Sequence of chain 1.A:
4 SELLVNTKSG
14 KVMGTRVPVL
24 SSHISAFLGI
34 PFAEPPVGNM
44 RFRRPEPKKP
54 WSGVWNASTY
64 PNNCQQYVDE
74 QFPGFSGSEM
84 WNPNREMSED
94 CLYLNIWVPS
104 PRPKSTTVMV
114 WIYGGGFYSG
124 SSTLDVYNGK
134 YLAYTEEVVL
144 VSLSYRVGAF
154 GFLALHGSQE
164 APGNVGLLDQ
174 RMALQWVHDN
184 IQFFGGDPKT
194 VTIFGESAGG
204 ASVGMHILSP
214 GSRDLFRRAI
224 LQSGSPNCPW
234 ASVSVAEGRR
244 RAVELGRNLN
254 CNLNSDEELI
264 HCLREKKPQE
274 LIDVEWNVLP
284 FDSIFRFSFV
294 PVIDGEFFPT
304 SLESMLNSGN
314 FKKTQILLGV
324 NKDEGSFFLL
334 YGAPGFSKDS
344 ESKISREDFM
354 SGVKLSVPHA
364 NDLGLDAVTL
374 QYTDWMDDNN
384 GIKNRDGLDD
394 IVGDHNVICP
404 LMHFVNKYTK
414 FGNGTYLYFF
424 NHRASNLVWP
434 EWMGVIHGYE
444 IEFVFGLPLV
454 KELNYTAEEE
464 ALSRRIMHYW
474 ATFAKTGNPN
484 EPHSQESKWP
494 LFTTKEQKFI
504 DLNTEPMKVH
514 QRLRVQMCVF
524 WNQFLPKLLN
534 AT

A protein and the small-molecule ligand that binds it are described below.
Small molecule (SMILES): CC(=O)N[C@@H]1[C@@H](O)[C@H](O)[C@@H](CO)O[C@H]1O

Binding-site contacts:
Ligand atom C4 contacts residue SER61 of chain 1.A at 4.3 Å.
Ligand atom O3 contacts residue ASN59 of chain 1.A at 4.5 Å.
Ligand atom C2 contacts residue ASN59 of chain 1.A at 2.6 Å.
Ligand atom C4 contacts residue ASN59 of chain 1.A at 3.1 Å.
Ligand atom C6 contacts residue ASN59 of chain 1.A at 3.1 Å.
Ligand atom C3 contacts residue ASN59 of chain 1.A at 3.4 Å.
Ligand atom C1 contacts residue SER61 of chain 1.A at 4.1 Å.
Ligand atom C1 contacts residue ASN59 of chain 1.A at 1.4 Å.
Ligand atom C5 contacts residue ASN59 of chain 1.A at 2.9 Å.
Ligand atom O7 contacts residue THR62 of chain 1.A at 4.3 Å.
Ligand atom N2 contacts residue ASN59 of chain 1.A at 3.7 Å.
Ligand atom O5 contacts residue ASN59 of chain 1.A at 2.3 Å (h-bond).
Ligand atom O4 contacts residue ASN59 of chain 1.A at 4.5 Å.
Ligand atom O6 contacts residue ASN59 of chain 1.A at 3.9 Å.
Ligand atom C2 contacts residue SER61 of chain 1.A at 4.2 Å.